A protein and the small-molecule ligand that binds it are described below.
Small molecule (SMILES): CC(=O)N[C@@H]1[C@@H](O)[C@H](O)[C@@H](CO)O[C@H]1O

Sequence of chain 1.I:
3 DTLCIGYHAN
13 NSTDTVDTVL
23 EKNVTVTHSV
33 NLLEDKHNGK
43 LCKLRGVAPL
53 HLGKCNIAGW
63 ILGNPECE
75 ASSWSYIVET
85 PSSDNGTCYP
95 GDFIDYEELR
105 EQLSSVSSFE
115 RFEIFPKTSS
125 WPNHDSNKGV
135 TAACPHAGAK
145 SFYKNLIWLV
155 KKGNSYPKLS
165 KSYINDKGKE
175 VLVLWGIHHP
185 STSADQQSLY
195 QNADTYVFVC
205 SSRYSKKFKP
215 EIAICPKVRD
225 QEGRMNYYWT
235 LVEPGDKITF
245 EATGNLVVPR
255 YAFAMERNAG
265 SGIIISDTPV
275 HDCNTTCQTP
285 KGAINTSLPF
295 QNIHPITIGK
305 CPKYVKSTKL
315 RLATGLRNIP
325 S

Binding-site contacts:
Ligand atom O5 contacts residue ASN278 of chain 1.I at 2.4 Å (h-bond).
Ligand atom C5 contacts residue ASN278 of chain 1.I at 3.6 Å.
Ligand atom C8 contacts residue CYS277 of chain 1.I at 4.0 Å (hydrophobic).
Ligand atom N2 contacts residue ASN278 of chain 1.I at 2.6 Å (h-bond).
Ligand atom C5 contacts residue GLY48 of chain 1.I at 4.5 Å.
Ligand atom C8 contacts residue ASN278 of chain 1.I at 4.3 Å.
Ligand atom C7 contacts residue ASP276 of chain 1.I at 4.2 Å.
Ligand atom C2 contacts residue ASN278 of chain 1.I at 2.2 Å.
Ligand atom C1 contacts residue GLY48 of chain 1.I at 4.3 Å.
Ligand atom O7 contacts residue ASN278 of chain 1.I at 3.4 Å (h-bond).
Ligand atom O6 contacts residue ARG47 of chain 1.I at 4.5 Å.
Ligand atom C4 contacts residue ASN278 of chain 1.I at 4.1 Å.
Ligand atom N2 contacts residue ASP276 of chain 1.I at 4.0 Å.
Ligand atom C7 contacts residue ASN278 of chain 1.I at 3.2 Å.
Ligand atom C3 contacts residue ASN278 of chain 1.I at 3.6 Å.
Ligand atom O5 contacts residue GLY48 of chain 1.I at 4.2 Å.
Ligand atom O6 contacts residue GLY48 of chain 1.I at 4.2 Å.
Ligand atom C8 contacts residue ASP276 of chain 1.I at 3.2 Å.
Ligand atom C1 contacts residue ASN278 of chain 1.I at 1.4 Å.